The protein below binds the small molecule below.
Small molecule (SMILES): CN(C)S(=O)(=O)N1CCN(c2ccnc(CO)n2)CC1

Binding-site contacts:
Ligand atom C6 contacts residue ZN1 of chain 1.E at 3.1 Å.
Ligand atom C7 contacts residue ZN1 of chain 1.E at 3.0 Å.
Ligand atom O30 contacts residue ZN1 of chain 1.E at 2.4 Å.
Ligand atom N4 contacts residue NAD1 of chain 1.F at 3.3 Å.
Ligand atom C5 contacts residue SER46 of chain 1.A at 4.0 Å.
Ligand atom C14 contacts residue HIS69 of chain 1.A at 4.0 Å.
Ligand atom O12 contacts residue PHE59 of chain 1.A at 3.9 Å.
Ligand atom N3 contacts residue CYS44 of chain 1.A at 3.4 Å (h-bond).
Ligand atom N17 contacts residue ILE288 of chain 2.B at 4.0 Å.
Ligand atom C5 contacts residue NAD1 of chain 1.F at 3.6 Å.
Ligand atom N1 contacts residue NAD1 of chain 1.F at 3.6 Å.
Ligand atom C13 contacts residue THR121 of chain 1.A at 3.6 Å.
Ligand atom C11 contacts residue TYR50 of chain 1.A at 3.5 Å (hydrophobic).
Ligand atom C11 contacts residue PHE59 of chain 1.A at 3.4 Å (hydrophobic).
Ligand atom C14 contacts residue ZN1 of chain 1.E at 3.2 Å.
Ligand atom C7 contacts residue NAD1 of chain 1.F at 3.6 Å.
Ligand atom C6 contacts residue CYS44 of chain 1.A at 3.4 Å (hydrophobic).
Ligand atom C11 contacts residue ILE56 of chain 1.A at 3.5 Å (hydrophobic).
Ligand atom O30 contacts residue GLU155 of chain 1.A at 2.4 Å (salt-bridge).
Ligand atom O25 contacts residue LEU274 of chain 1.A at 3.8 Å.
Ligand atom N3 contacts residue SER46 of chain 1.A at 3.6 Å.
Ligand atom O30 contacts residue HIS69 of chain 1.A at 3.0 Å (h-bond).
Ligand atom C16 contacts residue LEU274 of chain 1.A at 3.8 Å (hydrophobic).
Ligand atom N3 contacts residue ZN1 of chain 1.E at 2.1 Å.
Ligand atom O12 contacts residue PHE297 of chain 1.A at 3.4 Å.
Ligand atom C19 contacts residue NAD1 of chain 1.F at 3.6 Å.
Ligand atom C15 contacts residue PHE297 of chain 1.A at 3.6 Å (hydrophobic).
Ligand atom C18 contacts residue LEU274 of chain 1.A at 3.5 Å (hydrophobic).
Ligand atom C18 contacts residue NAD1 of chain 1.F at 4.0 Å.
Ligand atom C14 contacts residue PHE118 of chain 1.A at 4.0 Å (hydrophobic).
Ligand atom N3 contacts residue HIS69 of chain 1.A at 3.7 Å.
Ligand atom C14 contacts residue ARG298 of chain 1.A at 3.9 Å.
Ligand atom O12 contacts residue ILE288 of chain 2.B at 4.0 Å.
Ligand atom N3 contacts residue NAD1 of chain 1.F at 3.7 Å.
Ligand atom C14 contacts residue GLU155 of chain 1.A at 3.3 Å.
Ligand atom C2 contacts residue NAD1 of chain 1.F at 3.5 Å.
Ligand atom C6 contacts residue NAD1 of chain 1.F at 3.7 Å.
Ligand atom N22 contacts residue PHE59 of chain 1.A at 3.9 Å.
Ligand atom C6 contacts residue SER46 of chain 1.A at 3.3 Å.
Ligand atom C13 contacts residue PHE59 of chain 1.A at 3.5 Å (hydrophobic).

Sequence of chain 2.B:
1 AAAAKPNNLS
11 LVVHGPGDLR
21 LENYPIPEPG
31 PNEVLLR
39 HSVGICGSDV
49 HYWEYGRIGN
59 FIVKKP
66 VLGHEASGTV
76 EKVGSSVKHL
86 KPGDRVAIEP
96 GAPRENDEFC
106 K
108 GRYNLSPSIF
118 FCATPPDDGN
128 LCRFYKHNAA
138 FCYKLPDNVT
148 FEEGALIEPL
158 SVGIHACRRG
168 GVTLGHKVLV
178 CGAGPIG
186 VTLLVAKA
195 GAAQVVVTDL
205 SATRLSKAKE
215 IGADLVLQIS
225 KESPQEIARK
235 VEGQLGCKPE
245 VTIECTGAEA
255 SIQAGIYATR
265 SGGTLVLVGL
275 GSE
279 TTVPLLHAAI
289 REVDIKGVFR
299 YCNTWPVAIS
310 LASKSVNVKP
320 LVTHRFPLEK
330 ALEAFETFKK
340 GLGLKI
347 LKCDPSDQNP

Sequence of chain 1.A:
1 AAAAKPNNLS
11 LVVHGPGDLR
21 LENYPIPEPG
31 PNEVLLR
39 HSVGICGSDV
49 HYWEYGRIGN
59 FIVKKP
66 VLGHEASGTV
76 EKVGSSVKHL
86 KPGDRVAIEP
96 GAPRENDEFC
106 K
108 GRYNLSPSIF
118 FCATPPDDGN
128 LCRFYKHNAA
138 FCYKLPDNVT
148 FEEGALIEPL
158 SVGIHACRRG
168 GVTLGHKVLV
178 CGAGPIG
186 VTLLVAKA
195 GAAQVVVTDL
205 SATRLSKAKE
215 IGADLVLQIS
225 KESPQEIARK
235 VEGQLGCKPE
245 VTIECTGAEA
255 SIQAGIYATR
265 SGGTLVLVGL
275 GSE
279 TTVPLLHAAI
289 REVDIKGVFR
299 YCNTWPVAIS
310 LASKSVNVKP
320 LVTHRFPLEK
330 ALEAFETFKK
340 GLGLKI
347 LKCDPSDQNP